A small-molecule ligand and the protein it binds are described below.
Small molecule (SMILES): CC(=O)N[C@H]1[C@H](O[C@H]2[C@H](O)[C@@H](NC(C)=O)CO[C@@H]2CO)O[C@H](CO)[C@@H](O)[C@@H]1O

Sequence of chain 1.A:
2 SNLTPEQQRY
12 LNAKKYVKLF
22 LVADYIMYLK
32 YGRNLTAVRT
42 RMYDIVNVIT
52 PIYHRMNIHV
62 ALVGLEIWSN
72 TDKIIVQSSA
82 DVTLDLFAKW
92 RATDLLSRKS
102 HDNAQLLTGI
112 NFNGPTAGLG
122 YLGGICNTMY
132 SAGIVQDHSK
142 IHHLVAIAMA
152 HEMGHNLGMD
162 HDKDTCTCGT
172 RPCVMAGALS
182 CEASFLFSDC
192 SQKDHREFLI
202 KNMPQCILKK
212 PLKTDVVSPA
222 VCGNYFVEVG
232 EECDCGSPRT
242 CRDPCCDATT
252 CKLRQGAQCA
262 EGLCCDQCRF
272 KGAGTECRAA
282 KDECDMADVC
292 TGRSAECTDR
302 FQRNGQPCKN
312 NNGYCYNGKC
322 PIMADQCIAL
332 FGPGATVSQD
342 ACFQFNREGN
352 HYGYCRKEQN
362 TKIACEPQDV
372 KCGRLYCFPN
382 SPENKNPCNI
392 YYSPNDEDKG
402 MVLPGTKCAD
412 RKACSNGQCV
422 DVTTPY

Binding-site contacts:
Ligand atom O5 contacts residue ASN35 of chain 1.A at 2.4 Å (h-bond).
Ligand atom O6 contacts residue THR37 of chain 1.A at 3.5 Å.
Ligand atom C7 contacts residue ASN35 of chain 1.A at 3.4 Å.
Ligand atom O5 contacts residue THR37 of chain 1.A at 4.3 Å.
Ligand atom C5 contacts residue ALA38 of chain 1.A at 4.4 Å (hydrophobic).
Ligand atom O7 contacts residue ASN35 of chain 1.A at 3.8 Å.
Ligand atom O6 contacts residue ALA38 of chain 1.A at 3.3 Å.
Ligand atom C6 contacts residue THR41 of chain 1.A at 4.4 Å.
Ligand atom C6 contacts residue THR37 of chain 1.A at 4.4 Å.
Ligand atom C1 contacts residue ALA38 of chain 1.A at 4.4 Å (hydrophobic).
Ligand atom C3 contacts residue ASN35 of chain 1.A at 3.8 Å.
Ligand atom C5 contacts residue THR37 of chain 1.A at 4.1 Å.
Ligand atom O7 contacts residue THR37 of chain 1.A at 4.1 Å.
Ligand atom O6 contacts residue THR41 of chain 1.A at 3.0 Å (h-bond).
Ligand atom C8 contacts residue ASN35 of chain 1.A at 4.2 Å.
Ligand atom C1 contacts residue THR37 of chain 1.A at 4.4 Å.
Ligand atom C2 contacts residue ASN35 of chain 1.A at 2.4 Å.
Ligand atom C1 contacts residue ASN35 of chain 1.A at 1.4 Å.
Ligand atom C6 contacts residue ALA38 of chain 1.A at 4.0 Å (hydrophobic).
Ligand atom C5 contacts residue ASN35 of chain 1.A at 3.7 Å.
Ligand atom C4 contacts residue ASN35 of chain 1.A at 4.2 Å.
Ligand atom O5 contacts residue ALA38 of chain 1.A at 3.5 Å.
Ligand atom N2 contacts residue ASN35 of chain 1.A at 2.8 Å (h-bond).